Sequence of chain 1.C:
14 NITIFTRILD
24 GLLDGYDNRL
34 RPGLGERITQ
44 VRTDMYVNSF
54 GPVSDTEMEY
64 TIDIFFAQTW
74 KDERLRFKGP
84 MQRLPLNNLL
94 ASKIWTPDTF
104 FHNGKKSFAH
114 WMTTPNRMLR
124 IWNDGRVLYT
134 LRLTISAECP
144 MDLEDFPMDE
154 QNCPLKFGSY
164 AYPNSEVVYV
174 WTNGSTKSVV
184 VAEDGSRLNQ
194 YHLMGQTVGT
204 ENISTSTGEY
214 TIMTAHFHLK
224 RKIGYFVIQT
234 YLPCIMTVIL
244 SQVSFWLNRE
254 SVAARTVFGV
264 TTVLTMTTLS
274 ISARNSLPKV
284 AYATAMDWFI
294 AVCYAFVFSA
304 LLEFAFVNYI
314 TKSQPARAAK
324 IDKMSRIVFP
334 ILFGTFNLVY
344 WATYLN

Binding-site contacts:
Ligand atom O5 contacts residue ASN167 of chain 1.C at 2.9 Å (h-bond).
Ligand atom C1 contacts residue ASN205 of chain 1.C at 1.4 Å.
Ligand atom C8 contacts residue ASN205 of chain 1.C at 4.3 Å.
Ligand atom C6 contacts residue ASN167 of chain 1.C at 3.6 Å.
Ligand atom C1 contacts residue ASN167 of chain 1.C at 3.6 Å.
Ligand atom C8 contacts residue GLU204 of chain 1.C at 4.0 Å.
Ligand atom C3 contacts residue ASN205 of chain 1.C at 3.8 Å.
Ligand atom C4 contacts residue ASN205 of chain 1.C at 4.2 Å.
Ligand atom N2 contacts residue ASN205 of chain 1.C at 2.9 Å (h-bond).
Ligand atom C5 contacts residue ASN167 of chain 1.C at 3.5 Å.
Ligand atom C5 contacts residue ASN205 of chain 1.C at 3.6 Å.
Ligand atom C7 contacts residue ASN205 of chain 1.C at 3.4 Å.
Ligand atom O5 contacts residue ASN205 of chain 1.C at 2.4 Å (h-bond).
Ligand atom C2 contacts residue ASN205 of chain 1.C at 2.4 Å.
Ligand atom C8 contacts residue THR203 of chain 1.C at 4.2 Å.
Ligand atom O7 contacts residue ASN205 of chain 1.C at 3.5 Å (h-bond).

This protein binds this small molecule.
Small molecule (SMILES): CC(=O)N[C@@H]1[C@@H](O)[C@H](O)[C@@H](CO)O[C@H]1O